Binding-site contacts:
Ligand atom C03 contacts residue TYR190 of chain 1.A at 3.2 Å (hydrophobic).
Ligand atom C02 contacts residue TYR190 of chain 1.A at 3.3 Å (hydrophobic).
Ligand atom CAJ contacts residue LEU236 of chain 1.A at 3.6 Å (hydrophobic).
Ligand atom C0E contacts residue LEU102 of chain 1.A at 3.5 Å (hydrophobic).
Ligand atom CAY contacts residue TYR190 of chain 1.A at 3.3 Å (hydrophobic).
Ligand atom O0A contacts residue VAL108 of chain 1.A at 3.5 Å.
Ligand atom N0M contacts residue PRO238 of chain 1.A at 3.5 Å (h-bond).
Ligand atom CAZ contacts residue TRP231 of chain 1.A at 3.3 Å (hydrophobic).
Ligand atom C0P contacts residue TYR320 of chain 1.A at 3.2 Å (hydrophobic).
Ligand atom O0S contacts residue PHE229 of chain 1.A at 3.7 Å.
Ligand atom CBB contacts residue TYR190 of chain 1.A at 3.6 Å (hydrophobic).
Ligand atom C0E contacts residue TYR320 of chain 1.A at 3.5 Å (hydrophobic).
Ligand atom N0H contacts residue TYR320 of chain 1.A at 3.5 Å.
Ligand atom CAL contacts residue TYR190 of chain 1.A at 3.7 Å (hydrophobic).
Ligand atom O0Q contacts residue LYS104 of chain 1.A at 3.5 Å.
Ligand atom C0O contacts residue TYR320 of chain 1.A at 3.4 Å (hydrophobic).
Ligand atom C31 contacts residue VAL108 of chain 1.A at 3.2 Å (hydrophobic).
Ligand atom CAJ contacts residue TYR190 of chain 1.A at 3.6 Å (hydrophobic).
Ligand atom CL1 contacts residue LEU102 of chain 1.A at 3.6 Å.
Ligand atom O0S contacts residue PRO238 of chain 1.A at 3.5 Å.
Ligand atom NBD contacts residue TRP231 of chain 1.A at 3.6 Å.
Ligand atom CAI contacts residue TYR190 of chain 1.A at 3.4 Å (hydrophobic).
Ligand atom O0Q contacts residue LYS105 of chain 1.A at 3.0 Å (salt-bridge).
Ligand atom O0Q contacts residue PRO238 of chain 1.A at 3.7 Å.
Ligand atom C02 contacts residue GLY192 of chain 1.A at 3.5 Å.
Ligand atom C02 contacts residue CYS183 of chain 1.A at 3.7 Å (hydrophobic).
Ligand atom CAM contacts residue LEU102 of chain 1.A at 3.5 Å (hydrophobic).
Ligand atom CBC contacts residue TRP231 of chain 1.A at 3.6 Å (hydrophobic).
Ligand atom C0D contacts residue LYS103 of chain 1.A at 2.9 Å.
Ligand atom CAH contacts residue TYR190 of chain 1.A at 3.6 Å (hydrophobic).
Ligand atom CL1 contacts residue PRO97 of chain 1.A at 3.7 Å.
Ligand atom NBD contacts residue PHE229 of chain 1.A at 3.6 Å.
Ligand atom CAZ contacts residue TYR190 of chain 1.A at 3.3 Å (hydrophobic).
Ligand atom C02 contacts residue VAL181 of chain 1.A at 3.5 Å (hydrophobic).
Ligand atom C0D contacts residue LEU102 of chain 1.A at 3.5 Å (hydrophobic).
Ligand atom CBA contacts residue TYR190 of chain 1.A at 3.5 Å (hydrophobic).
Ligand atom CBB contacts residue LEU236 of chain 1.A at 3.7 Å (hydrophobic).
Ligand atom C0N contacts residue HIS237 of chain 1.A at 3.7 Å.
Ligand atom C01 contacts residue VAL181 of chain 1.A at 3.7 Å (hydrophobic).
Ligand atom C31 contacts residue VAL110 of chain 1.A at 3.6 Å (hydrophobic).

A small-molecule ligand and the protein it binds are described below.
Small molecule (SMILES): Cc1c(Oc2ccccc2OCCn2ccc(=O)[nH]c2=O)cc(Cl)c2ccc(C#N)cc12

Sequence of chain 1.A:
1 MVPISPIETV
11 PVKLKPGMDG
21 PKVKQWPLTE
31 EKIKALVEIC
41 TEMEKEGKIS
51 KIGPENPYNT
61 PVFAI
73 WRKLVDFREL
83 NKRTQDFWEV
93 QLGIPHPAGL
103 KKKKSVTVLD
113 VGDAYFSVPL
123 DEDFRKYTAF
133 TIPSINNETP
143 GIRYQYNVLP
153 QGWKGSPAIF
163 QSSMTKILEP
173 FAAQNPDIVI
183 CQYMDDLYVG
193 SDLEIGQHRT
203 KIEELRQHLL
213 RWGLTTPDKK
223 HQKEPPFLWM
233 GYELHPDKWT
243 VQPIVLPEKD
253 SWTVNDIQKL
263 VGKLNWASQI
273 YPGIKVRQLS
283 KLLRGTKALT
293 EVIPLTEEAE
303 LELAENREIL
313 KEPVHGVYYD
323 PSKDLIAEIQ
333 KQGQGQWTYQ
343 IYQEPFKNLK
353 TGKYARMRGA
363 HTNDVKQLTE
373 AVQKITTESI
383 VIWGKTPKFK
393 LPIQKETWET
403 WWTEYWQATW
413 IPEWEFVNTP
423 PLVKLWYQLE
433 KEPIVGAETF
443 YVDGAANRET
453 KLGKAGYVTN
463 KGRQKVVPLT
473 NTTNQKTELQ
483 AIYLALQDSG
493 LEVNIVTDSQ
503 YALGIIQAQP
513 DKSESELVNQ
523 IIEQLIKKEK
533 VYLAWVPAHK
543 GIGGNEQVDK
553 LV